A small-molecule ligand and the protein it binds are described below.
Small molecule (SMILES): CC(=O)N[C@@H]1[C@@H](O)[C@H](O)[C@@H](CO)O[C@H]1O

Sequence of chain 1.D:
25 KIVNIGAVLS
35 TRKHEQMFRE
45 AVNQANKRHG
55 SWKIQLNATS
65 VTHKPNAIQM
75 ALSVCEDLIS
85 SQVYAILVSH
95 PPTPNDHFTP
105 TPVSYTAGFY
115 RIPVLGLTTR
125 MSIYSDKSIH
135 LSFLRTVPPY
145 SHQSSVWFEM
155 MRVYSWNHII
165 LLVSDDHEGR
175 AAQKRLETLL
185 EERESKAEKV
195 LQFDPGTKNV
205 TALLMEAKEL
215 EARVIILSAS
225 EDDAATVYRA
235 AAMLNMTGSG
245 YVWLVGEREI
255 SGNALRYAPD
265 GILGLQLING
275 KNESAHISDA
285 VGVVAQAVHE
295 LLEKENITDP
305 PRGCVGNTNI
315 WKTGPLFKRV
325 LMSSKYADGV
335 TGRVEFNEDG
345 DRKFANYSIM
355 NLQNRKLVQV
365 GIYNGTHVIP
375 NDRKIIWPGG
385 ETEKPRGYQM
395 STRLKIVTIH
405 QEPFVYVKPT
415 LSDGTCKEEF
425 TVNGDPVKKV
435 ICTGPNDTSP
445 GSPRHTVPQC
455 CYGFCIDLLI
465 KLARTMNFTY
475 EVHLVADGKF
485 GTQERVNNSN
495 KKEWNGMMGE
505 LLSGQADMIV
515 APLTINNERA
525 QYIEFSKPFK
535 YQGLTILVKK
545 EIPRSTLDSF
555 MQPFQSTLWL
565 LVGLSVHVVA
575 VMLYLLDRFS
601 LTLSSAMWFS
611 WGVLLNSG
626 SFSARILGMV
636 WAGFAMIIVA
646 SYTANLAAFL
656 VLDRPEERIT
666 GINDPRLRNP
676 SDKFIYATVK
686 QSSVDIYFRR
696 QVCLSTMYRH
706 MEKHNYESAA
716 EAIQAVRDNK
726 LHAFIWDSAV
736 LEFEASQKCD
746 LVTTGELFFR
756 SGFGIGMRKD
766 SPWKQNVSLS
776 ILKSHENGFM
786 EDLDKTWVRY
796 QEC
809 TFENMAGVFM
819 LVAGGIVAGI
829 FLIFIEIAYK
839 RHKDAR

Binding-site contacts:
Ligand atom O5 contacts residue ASN471 of chain 1.D at 2.4 Å (h-bond).
Ligand atom C2 contacts residue ASN471 of chain 1.D at 2.5 Å.
Ligand atom C5 contacts residue ASN471 of chain 1.D at 3.7 Å.
Ligand atom C7 contacts residue ASN471 of chain 1.D at 3.2 Å.
Ligand atom C1 contacts residue ASN471 of chain 1.D at 1.4 Å.
Ligand atom N2 contacts residue ASN471 of chain 1.D at 2.9 Å (h-bond).
Ligand atom O7 contacts residue ASN471 of chain 1.D at 3.2 Å (h-bond).
Ligand atom C3 contacts residue ASN471 of chain 1.D at 3.8 Å.
Ligand atom C4 contacts residue ASN471 of chain 1.D at 4.2 Å.
Ligand atom C8 contacts residue ASN471 of chain 1.D at 4.4 Å.
Ligand atom C6 contacts residue ASN471 of chain 1.D at 4.5 Å.